Binding-site contacts:
Ligand atom C8 contacts residue ASN70 of chain 4.F at 3.6 Å.
Ligand atom O7 contacts residue PRO31 of chain 4.F at 3.2 Å (h-bond).
Ligand atom C6 contacts residue ARG33 of chain 4.F at 4.1 Å.
Ligand atom O7 contacts residue ASN70 of chain 4.F at 3.3 Å (h-bond).
Ligand atom C3 contacts residue ASN70 of chain 4.F at 3.8 Å.
Ligand atom C2 contacts residue ASN70 of chain 4.F at 2.5 Å.
Ligand atom C7 contacts residue PRO31 of chain 4.F at 3.4 Å (hydrophobic).
Ligand atom C1 contacts residue ARG33 of chain 4.F at 4.2 Å.
Ligand atom O5 contacts residue ASN70 of chain 4.F at 2.4 Å (h-bond).
Ligand atom C7 contacts residue ASN70 of chain 4.F at 3.1 Å.
Ligand atom O3 contacts residue PRO31 of chain 4.F at 4.0 Å.
Ligand atom C1 contacts residue ASN70 of chain 4.F at 1.4 Å.
Ligand atom C4 contacts residue ASN70 of chain 4.F at 4.2 Å.
Ligand atom C3 contacts residue PRO31 of chain 4.F at 4.0 Å (hydrophobic).
Ligand atom C2 contacts residue PRO31 of chain 4.F at 3.9 Å (hydrophobic).
Ligand atom N2 contacts residue ASN70 of chain 4.F at 2.9 Å (h-bond).
Ligand atom O7 contacts residue SER71 of chain 4.F at 4.2 Å.
Ligand atom N2 contacts residue ASN32 of chain 4.F at 4.2 Å.
Ligand atom C5 contacts residue ARG33 of chain 4.F at 4.1 Å.
Ligand atom C5 contacts residue ASN70 of chain 4.F at 3.7 Å.
Ligand atom N2 contacts residue PRO31 of chain 4.F at 2.8 Å (h-bond).
Ligand atom O6 contacts residue ARG33 of chain 4.F at 3.6 Å.

Sequence of chain 4.F:
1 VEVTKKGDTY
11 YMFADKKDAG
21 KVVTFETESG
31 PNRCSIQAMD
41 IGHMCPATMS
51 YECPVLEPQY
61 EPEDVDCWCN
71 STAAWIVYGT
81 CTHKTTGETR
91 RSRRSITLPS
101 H

This small molecule binds to this protein.
Small molecule (SMILES): CC(=O)N[C@@H]1[C@@H](O)[C@H](O)[C@@H](CO)O[C@H]1O